Binding-site contacts:
Ligand atom C5 contacts residue ZN1 of chain 1.M at 4.0 Å.
Ligand atom S1 contacts residue CYS174 of chain 1.C at 3.6 Å.
Ligand atom O6 contacts residue CYS174 of chain 1.C at 3.5 Å (h-bond).
Ligand atom S1 contacts residue ZN1 of chain 1.M at 3.0 Å.
Ligand atom C10 contacts residue VAL294 of chain 1.C at 4.0 Å (hydrophobic).
Ligand atom O6 contacts residue HIS67 of chain 1.C at 3.0 Å (h-bond).
Ligand atom O6 contacts residue SER48 of chain 1.C at 2.6 Å (h-bond).
Ligand atom C7 contacts residue VAL294 of chain 1.C at 4.0 Å (hydrophobic).
Ligand atom C7 contacts residue LEU57 of chain 1.C at 4.1 Å (hydrophobic).
Ligand atom O6 contacts residue ZN1 of chain 1.M at 2.2 Å.
Ligand atom C5 contacts residue HIS67 of chain 1.C at 3.4 Å.
Ligand atom S1 contacts residue NAD1 of chain 1.O at 3.7 Å.
Ligand atom C4 contacts residue SER48 of chain 1.C at 3.7 Å.
Ligand atom C2 contacts residue NAD1 of chain 1.O at 3.6 Å.
Ligand atom C8 contacts residue VAL294 of chain 1.C at 3.9 Å (hydrophobic).
Ligand atom C10 contacts residue MET306 of chain 1.B at 3.3 Å (hydrophobic).
Ligand atom C2 contacts residue SER48 of chain 1.C at 3.8 Å.
Ligand atom C9 contacts residue MET306 of chain 1.B at 3.9 Å (hydrophobic).
Ligand atom S1 contacts residue HIS67 of chain 1.C at 3.4 Å (h-bond).
Ligand atom C5 contacts residue PHE140 of chain 1.C at 4.4 Å (hydrophobic).
Ligand atom C5 contacts residue LEU141 of chain 1.C at 3.7 Å (hydrophobic).
Ligand atom C3 contacts residue PHE93 of chain 1.C at 3.9 Å (hydrophobic).
Ligand atom C10 contacts residue ILE318 of chain 1.C at 4.3 Å (hydrophobic).
Ligand atom C4 contacts residue LEU141 of chain 1.C at 3.5 Å (hydrophobic).
Ligand atom C2 contacts residue PHE93 of chain 1.C at 3.6 Å (hydrophobic).
Ligand atom C3 contacts residue SER48 of chain 1.C at 4.4 Å.
Ligand atom C3 contacts residue LEU141 of chain 1.C at 4.0 Å (hydrophobic).
Ligand atom C9 contacts residue VAL294 of chain 1.C at 3.7 Å (hydrophobic).
Ligand atom S1 contacts residue PHE93 of chain 1.C at 3.4 Å.
Ligand atom C9 contacts residue LEU116 of chain 1.C at 3.9 Å (hydrophobic).
Ligand atom C4 contacts residue PHE140 of chain 1.C at 4.2 Å (hydrophobic).
Ligand atom C10 contacts residue LEU309 of chain 1.B at 3.4 Å (hydrophobic).
Ligand atom S1 contacts residue SER48 of chain 1.C at 3.8 Å.
Ligand atom C5 contacts residue SER48 of chain 1.C at 3.8 Å.
Ligand atom O6 contacts residue NAD1 of chain 1.O at 3.2 Å.
Ligand atom C8 contacts residue LEU116 of chain 1.C at 3.9 Å (hydrophobic).
Ligand atom C4 contacts residue LEU57 of chain 1.C at 3.8 Å (hydrophobic).
Ligand atom O6 contacts residue CYS46 of chain 1.C at 3.6 Å (h-bond).
Ligand atom C7 contacts residue LEU116 of chain 1.C at 4.1 Å (hydrophobic).
Ligand atom C5 contacts residue PHE93 of chain 1.C at 4.1 Å (hydrophobic).

A protein and the small-molecule ligand that binds it are described below.
Small molecule (SMILES): CCCC[C@H]1CC[S@](=O)C1

Sequence of chain 1.B:
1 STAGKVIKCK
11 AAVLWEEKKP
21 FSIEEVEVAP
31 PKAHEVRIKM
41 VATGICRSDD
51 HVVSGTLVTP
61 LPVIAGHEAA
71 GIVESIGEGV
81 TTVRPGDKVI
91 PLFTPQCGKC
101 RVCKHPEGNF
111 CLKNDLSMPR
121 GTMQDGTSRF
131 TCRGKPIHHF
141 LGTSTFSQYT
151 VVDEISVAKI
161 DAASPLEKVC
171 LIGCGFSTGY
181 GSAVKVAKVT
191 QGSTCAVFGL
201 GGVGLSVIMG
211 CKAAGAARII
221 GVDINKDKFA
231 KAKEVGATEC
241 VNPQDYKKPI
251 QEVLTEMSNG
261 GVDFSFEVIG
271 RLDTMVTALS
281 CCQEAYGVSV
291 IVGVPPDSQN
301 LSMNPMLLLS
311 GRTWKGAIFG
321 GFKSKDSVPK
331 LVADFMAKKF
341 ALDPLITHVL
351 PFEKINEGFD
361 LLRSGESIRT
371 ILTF

Sequence of chain 1.C:
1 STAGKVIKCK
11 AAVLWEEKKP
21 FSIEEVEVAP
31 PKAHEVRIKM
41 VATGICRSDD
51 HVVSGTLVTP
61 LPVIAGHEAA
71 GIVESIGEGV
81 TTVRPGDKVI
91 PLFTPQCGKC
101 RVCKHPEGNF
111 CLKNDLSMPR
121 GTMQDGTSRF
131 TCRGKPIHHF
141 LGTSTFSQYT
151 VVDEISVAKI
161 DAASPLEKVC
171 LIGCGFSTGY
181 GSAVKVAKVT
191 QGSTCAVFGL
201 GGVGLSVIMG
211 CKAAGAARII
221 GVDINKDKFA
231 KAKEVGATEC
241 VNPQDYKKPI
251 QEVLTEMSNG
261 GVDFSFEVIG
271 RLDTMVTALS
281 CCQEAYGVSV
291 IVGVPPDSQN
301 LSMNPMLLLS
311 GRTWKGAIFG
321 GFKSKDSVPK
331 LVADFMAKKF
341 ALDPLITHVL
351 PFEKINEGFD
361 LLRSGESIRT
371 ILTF